Binding-site contacts:
Ligand atom C2 contacts residue ASP148 of chain 1.B at 3.5 Å.
Ligand atom C1 contacts residue GLY98 of chain 1.B at 4.0 Å.
Ligand atom O3 contacts residue GLY98 of chain 1.B at 4.0 Å.
Ligand atom O2 contacts residue ARG125 of chain 1.B at 3.1 Å (salt-bridge).
Ligand atom C2 contacts residue ASP96 of chain 1.B at 3.5 Å.
Ligand atom C6 contacts residue VAL120 of chain 1.B at 3.6 Å (hydrophobic).
Ligand atom O4 contacts residue VAL120 of chain 1.B at 4.0 Å.
Ligand atom C1 contacts residue ASP148 of chain 1.B at 4.0 Å.
Ligand atom C2 contacts residue GLY98 of chain 1.B at 4.0 Å.
Ligand atom O2 contacts residue ASP148 of chain 1.B at 2.5 Å (salt-bridge).
Ligand atom O3 contacts residue GLY149 of chain 1.B at 3.6 Å.
Ligand atom O3 contacts residue ASN68 of chain 1.B at 3.6 Å.
Ligand atom O6 contacts residue GLN70 of chain 1.B at 2.9 Å (h-bond).
Ligand atom O5 contacts residue GLN70 of chain 1.B at 4.0 Å.
Ligand atom O3 contacts residue ASP148 of chain 1.B at 3.5 Å (salt-bridge).
Ligand atom C1 contacts residue ASP96 of chain 1.B at 4.0 Å.
Ligand atom O4 contacts residue ASN121 of chain 1.B at 3.4 Å (h-bond).
Ligand atom O4 contacts residue ASN68 of chain 1.B at 3.3 Å (h-bond).
Ligand atom O5 contacts residue ASN68 of chain 1.B at 3.1 Å (h-bond).
Ligand atom C5 contacts residue GLY98 of chain 1.B at 4.0 Å.
Ligand atom O3 contacts residue THR123 of chain 1.B at 4.0 Å.
Ligand atom C6 contacts residue ASP101 of chain 1.B at 3.3 Å.
Ligand atom O4 contacts residue GLY102 of chain 1.B at 3.4 Å (h-bond).
Ligand atom C4 contacts residue ASP101 of chain 1.B at 4.0 Å.
Ligand atom O4 contacts residue ASP101 of chain 1.B at 3.4 Å.
Ligand atom O3 contacts residue ARG125 of chain 1.B at 3.7 Å.
Ligand atom O3 contacts residue THR94 of chain 1.B at 3.9 Å.
Ligand atom C1 contacts residue ASN68 of chain 1.B at 4.0 Å.
Ligand atom C4 contacts residue ASP92 of chain 1.B at 4.0 Å.
Ligand atom C4 contacts residue GLY98 of chain 1.B at 4.0 Å.
Ligand atom O2 contacts residue ASP96 of chain 1.B at 2.6 Å (salt-bridge).
Ligand atom C4 contacts residue GLY102 of chain 1.B at 3.8 Å.
Ligand atom C3 contacts residue ARG125 of chain 1.B at 3.9 Å.
Ligand atom O3 contacts residue ASP96 of chain 1.B at 3.4 Å (salt-bridge).
Ligand atom O5 contacts residue GLY98 of chain 1.B at 3.4 Å.
Ligand atom O5 contacts residue ASP148 of chain 1.B at 4.0 Å.
Ligand atom O6 contacts residue GLY98 of chain 1.B at 3.3 Å.
Ligand atom C4 contacts residue GLN70 of chain 1.B at 3.7 Å.
Ligand atom O2 contacts residue THR94 of chain 1.B at 3.5 Å.
Ligand atom C2 contacts residue THR94 of chain 1.B at 3.6 Å.

Sequence of chain 1.B:
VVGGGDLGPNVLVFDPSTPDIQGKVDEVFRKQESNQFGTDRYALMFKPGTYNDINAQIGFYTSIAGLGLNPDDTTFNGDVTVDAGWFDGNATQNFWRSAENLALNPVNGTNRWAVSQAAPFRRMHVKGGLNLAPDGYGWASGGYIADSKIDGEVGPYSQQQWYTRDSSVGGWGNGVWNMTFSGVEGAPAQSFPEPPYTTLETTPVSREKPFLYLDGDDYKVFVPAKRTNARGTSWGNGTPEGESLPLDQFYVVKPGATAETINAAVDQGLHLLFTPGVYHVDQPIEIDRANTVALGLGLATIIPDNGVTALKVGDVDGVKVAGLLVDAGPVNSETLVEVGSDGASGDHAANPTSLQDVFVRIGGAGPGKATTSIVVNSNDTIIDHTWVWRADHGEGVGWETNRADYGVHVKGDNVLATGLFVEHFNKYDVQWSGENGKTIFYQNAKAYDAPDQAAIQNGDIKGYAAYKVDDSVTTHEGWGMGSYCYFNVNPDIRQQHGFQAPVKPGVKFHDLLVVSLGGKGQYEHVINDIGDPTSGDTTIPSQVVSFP

A protein and the small-molecule ligand that binds it are described below.
Small molecule (SMILES): OC[C@H]1O[C@@H](O[C@@H]2[C@@H](O)[C@H](O[C@@H]3[C@@H](O)[C@H](O[C@@H]4[C@@H](O)[C@H](O[C@@H]5[C@@H](O)[C@H](O)O[C@H](CO)[C@H]5O)O[C@H](CO)[C@H]4O)O[C@H](CO)[C@H]3O)O[C@H](CO)[C@H]2O)[C@H](O)[C@@H](O)[C@@H]1O